Sequence of chain 30.B:
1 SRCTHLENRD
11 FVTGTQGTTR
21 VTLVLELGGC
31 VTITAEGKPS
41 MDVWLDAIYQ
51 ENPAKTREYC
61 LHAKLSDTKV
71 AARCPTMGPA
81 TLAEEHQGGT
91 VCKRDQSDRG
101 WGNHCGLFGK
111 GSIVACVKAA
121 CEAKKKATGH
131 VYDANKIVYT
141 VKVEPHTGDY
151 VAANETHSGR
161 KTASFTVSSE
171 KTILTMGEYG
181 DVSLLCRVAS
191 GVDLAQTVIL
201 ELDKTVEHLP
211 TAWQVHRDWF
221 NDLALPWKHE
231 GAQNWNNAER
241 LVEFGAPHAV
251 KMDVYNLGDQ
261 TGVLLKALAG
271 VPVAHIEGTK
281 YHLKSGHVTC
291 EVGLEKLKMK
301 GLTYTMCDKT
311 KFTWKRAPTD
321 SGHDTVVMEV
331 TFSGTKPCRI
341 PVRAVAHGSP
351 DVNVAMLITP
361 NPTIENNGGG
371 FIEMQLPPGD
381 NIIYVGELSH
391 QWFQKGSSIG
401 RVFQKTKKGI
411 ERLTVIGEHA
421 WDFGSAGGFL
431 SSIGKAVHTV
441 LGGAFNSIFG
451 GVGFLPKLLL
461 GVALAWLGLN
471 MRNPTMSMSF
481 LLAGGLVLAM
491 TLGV

This protein binds this small molecule.
Small molecule (SMILES): CC(=O)N[C@H]1[C@H](O[C@H]2[C@H](O)[C@@H](NC(C)=O)CO[C@@H]2CO[C@@H]2O[C@@H](C)[C@@H](O)[C@@H](O)[C@@H]2O)O[C@H](CO)[C@@H](O)[C@@H]1O

Sequence of chain 30.A:
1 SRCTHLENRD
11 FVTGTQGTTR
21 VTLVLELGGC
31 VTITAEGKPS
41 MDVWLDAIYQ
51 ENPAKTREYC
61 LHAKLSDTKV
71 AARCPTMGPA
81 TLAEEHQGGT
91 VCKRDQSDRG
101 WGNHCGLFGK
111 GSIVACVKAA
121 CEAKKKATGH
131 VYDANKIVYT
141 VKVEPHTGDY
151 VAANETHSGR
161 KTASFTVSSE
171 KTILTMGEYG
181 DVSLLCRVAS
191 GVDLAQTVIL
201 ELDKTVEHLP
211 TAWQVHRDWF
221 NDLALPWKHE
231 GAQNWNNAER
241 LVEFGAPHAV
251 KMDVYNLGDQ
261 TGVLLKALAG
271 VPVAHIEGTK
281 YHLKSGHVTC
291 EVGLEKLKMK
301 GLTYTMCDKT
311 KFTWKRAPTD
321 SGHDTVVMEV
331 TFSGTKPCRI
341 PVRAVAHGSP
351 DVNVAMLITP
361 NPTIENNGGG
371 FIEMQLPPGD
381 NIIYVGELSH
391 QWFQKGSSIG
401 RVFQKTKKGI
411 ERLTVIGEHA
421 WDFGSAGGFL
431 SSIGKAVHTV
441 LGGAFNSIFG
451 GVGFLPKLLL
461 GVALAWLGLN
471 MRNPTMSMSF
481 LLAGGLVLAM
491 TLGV

Binding-site contacts:
Ligand atom C1 contacts residue HIS104 of chain 30.B at 3.7 Å.
Ligand atom C5 contacts residue HIS104 of chain 30.B at 3.2 Å.
Ligand atom O5 contacts residue HIS104 of chain 30.B at 3.1 Å.
Ligand atom C7 contacts residue ASN154 of chain 30.A at 3.4 Å.
Ligand atom C4 contacts residue HIS104 of chain 30.B at 4.5 Å.
Ligand atom C5 contacts residue ASN154 of chain 30.A at 3.6 Å.
Ligand atom C4 contacts residue ASN154 of chain 30.A at 4.2 Å.
Ligand atom C6 contacts residue VAL250 of chain 30.B at 4.3 Å (hydrophobic).
Ligand atom N2 contacts residue ASN154 of chain 30.A at 2.9 Å (h-bond).
Ligand atom O7 contacts residue ASN154 of chain 30.A at 3.4 Å (h-bond).
Ligand atom C8 contacts residue HIS104 of chain 30.B at 4.5 Å.
Ligand atom O5 contacts residue ASN154 of chain 30.A at 2.3 Å (h-bond).
Ligand atom C3 contacts residue ASN154 of chain 30.A at 3.8 Å.
Ligand atom C1 contacts residue ASN154 of chain 30.A at 1.4 Å.
Ligand atom C2 contacts residue ASN154 of chain 30.A at 2.4 Å.
Ligand atom C6 contacts residue HIS104 of chain 30.B at 3.5 Å.
Ligand atom C8 contacts residue ASN154 of chain 30.A at 3.7 Å.